The small molecule below binds the protein below.
Small molecule (SMILES): N[C@@H](Cc1ccccc1)C(=O)NCC=O

Sequence of chain 1.PA:
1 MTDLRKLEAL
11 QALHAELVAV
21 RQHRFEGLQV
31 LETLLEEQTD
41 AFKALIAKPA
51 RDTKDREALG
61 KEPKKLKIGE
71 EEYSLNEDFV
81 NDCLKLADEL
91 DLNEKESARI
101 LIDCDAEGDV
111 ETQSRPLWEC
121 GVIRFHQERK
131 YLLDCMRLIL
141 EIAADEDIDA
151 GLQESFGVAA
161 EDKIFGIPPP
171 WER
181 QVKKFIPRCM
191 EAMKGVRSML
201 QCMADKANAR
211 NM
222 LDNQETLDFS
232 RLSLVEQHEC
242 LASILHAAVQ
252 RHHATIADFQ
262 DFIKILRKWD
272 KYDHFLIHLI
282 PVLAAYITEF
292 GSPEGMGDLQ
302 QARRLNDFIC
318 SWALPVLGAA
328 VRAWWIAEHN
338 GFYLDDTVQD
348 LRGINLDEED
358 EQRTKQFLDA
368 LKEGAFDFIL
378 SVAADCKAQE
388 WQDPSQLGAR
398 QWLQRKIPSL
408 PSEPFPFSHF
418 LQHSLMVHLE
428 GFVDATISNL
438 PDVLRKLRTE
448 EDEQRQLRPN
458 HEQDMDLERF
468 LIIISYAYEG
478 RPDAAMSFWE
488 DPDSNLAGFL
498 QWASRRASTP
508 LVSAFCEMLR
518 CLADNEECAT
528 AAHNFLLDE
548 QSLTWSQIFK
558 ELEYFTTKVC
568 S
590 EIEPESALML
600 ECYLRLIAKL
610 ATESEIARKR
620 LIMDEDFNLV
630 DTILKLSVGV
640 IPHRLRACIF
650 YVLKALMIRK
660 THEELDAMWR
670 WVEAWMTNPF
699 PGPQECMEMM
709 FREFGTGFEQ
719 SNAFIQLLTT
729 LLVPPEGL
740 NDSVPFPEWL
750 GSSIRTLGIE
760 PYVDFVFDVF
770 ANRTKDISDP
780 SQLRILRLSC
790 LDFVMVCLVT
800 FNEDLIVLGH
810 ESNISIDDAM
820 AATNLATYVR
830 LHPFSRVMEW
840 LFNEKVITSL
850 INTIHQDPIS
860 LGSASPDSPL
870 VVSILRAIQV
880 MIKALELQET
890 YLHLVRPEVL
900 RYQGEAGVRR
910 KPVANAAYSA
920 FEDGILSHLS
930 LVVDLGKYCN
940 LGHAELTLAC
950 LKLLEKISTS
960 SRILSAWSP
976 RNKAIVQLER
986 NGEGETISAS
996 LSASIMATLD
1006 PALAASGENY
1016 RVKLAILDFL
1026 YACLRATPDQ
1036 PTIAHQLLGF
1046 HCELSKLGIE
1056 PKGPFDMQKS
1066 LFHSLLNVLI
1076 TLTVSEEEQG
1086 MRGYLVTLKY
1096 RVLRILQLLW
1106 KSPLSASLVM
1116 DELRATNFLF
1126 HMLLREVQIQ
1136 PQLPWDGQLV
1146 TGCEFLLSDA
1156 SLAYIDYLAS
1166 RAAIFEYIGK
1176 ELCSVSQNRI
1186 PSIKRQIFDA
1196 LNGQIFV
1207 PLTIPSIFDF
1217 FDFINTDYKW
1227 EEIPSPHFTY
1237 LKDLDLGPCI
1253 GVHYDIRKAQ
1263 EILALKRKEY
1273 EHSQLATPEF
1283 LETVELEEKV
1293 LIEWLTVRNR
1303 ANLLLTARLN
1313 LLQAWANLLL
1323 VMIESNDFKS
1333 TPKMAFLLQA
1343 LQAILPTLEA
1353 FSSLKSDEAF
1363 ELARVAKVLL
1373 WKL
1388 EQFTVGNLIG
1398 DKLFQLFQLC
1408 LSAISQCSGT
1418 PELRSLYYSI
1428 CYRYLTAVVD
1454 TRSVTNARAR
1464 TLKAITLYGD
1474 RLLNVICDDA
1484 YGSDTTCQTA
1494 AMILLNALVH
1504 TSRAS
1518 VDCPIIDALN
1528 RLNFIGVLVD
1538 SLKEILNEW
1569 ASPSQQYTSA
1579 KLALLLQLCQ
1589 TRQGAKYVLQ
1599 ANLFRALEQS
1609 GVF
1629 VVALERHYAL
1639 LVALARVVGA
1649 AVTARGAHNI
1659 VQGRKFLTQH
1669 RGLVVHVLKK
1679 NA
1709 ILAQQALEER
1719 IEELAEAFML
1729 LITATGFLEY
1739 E

Binding-site contacts:
Ligand atom N contacts residue SER491 of chain 1.PA at 4.1 Å.
Ligand atom N contacts residue ARG442 of chain 1.PA at 4.2 Å.
Ligand atom CA contacts residue ASN492 of chain 1.PA at 3.3 Å.
Ligand atom C contacts residue ASN492 of chain 1.PA at 4.0 Å.
Ligand atom CA contacts residue ARG442 of chain 1.PA at 3.6 Å.
Ligand atom C contacts residue ARG442 of chain 1.PA at 4.4 Å.
Ligand atom CB contacts residue PHE496 of chain 1.PA at 3.9 Å (hydrophobic).
Ligand atom CB contacts residue ASN492 of chain 1.PA at 3.8 Å.
Ligand atom CZ contacts residue PRO438 of chain 1.PA at 3.4 Å (hydrophobic).
Ligand atom CD1 contacts residue PRO438 of chain 1.PA at 4.4 Å (hydrophobic).
Ligand atom CE1 contacts residue PRO438 of chain 1.PA at 3.8 Å (hydrophobic).
Ligand atom CZ contacts residue PHE496 of chain 1.PA at 3.9 Å (hydrophobic).
Ligand atom CG contacts residue PHE496 of chain 1.PA at 4.0 Å (hydrophobic).
Ligand atom CD1 contacts residue ASN492 of chain 1.PA at 3.9 Å.
Ligand atom CD1 contacts residue ILE434 of chain 1.PA at 4.1 Å (hydrophobic).
Ligand atom CE1 contacts residue ILE434 of chain 1.PA at 3.9 Å (hydrophobic).
Ligand atom O contacts residue ARG442 of chain 1.PA at 4.3 Å.
Ligand atom N contacts residue ASN492 of chain 1.PA at 3.3 Å (h-bond).
Ligand atom CD1 contacts residue PHE496 of chain 1.PA at 3.7 Å (hydrophobic).
Ligand atom CD2 contacts residue PRO438 of chain 1.PA at 4.4 Å (hydrophobic).
Ligand atom O contacts residue ASN492 of chain 1.PA at 4.2 Å.
Ligand atom CB contacts residue GLY495 of chain 1.PA at 3.9 Å.
Ligand atom CE1 contacts residue PHE496 of chain 1.PA at 3.6 Å (hydrophobic).
Ligand atom CD2 contacts residue ARG442 of chain 1.PA at 3.5 Å.
Ligand atom O contacts residue PRO438 of chain 1.PA at 4.0 Å.
Ligand atom CG contacts residue GLY495 of chain 1.PA at 4.4 Å.
Ligand atom CG contacts residue ASN492 of chain 1.PA at 4.3 Å.
Ligand atom CE2 contacts residue PRO438 of chain 1.PA at 3.7 Å (hydrophobic).
Ligand atom CE2 contacts residue ARG442 of chain 1.PA at 3.6 Å.